Binding-site contacts:
Ligand atom C6 contacts residue TRP75 of chain 1.A at 3.5 Å (hydrophobic).
Ligand atom N7 contacts residue TRP75 of chain 1.A at 3.5 Å.
Ligand atom O6 contacts residue TRP29 of chain 1.A at 3.5 Å.
Ligand atom PA contacts residue LYS135 of chain 1.A at 4.0 Å.
Ligand atom OA2 contacts residue LYS135 of chain 1.A at 3.3 Å (salt-bridge).
Ligand atom OA3 contacts residue LYS135 of chain 1.A at 3.6 Å.
Ligand atom N3 contacts residue TRP75 of chain 1.A at 4.0 Å.
Ligand atom C4 contacts residue TRP29 of chain 1.A at 3.5 Å (hydrophobic).
Ligand atom C6 contacts residue TRP29 of chain 1.A at 3.4 Å (hydrophobic).
Ligand atom CM7 contacts residue TRP75 of chain 1.A at 3.5 Å (hydrophobic).
Ligand atom C8 contacts residue TRP29 of chain 1.A at 3.4 Å (hydrophobic).
Ligand atom C1' contacts residue TRP29 of chain 1.A at 3.5 Å (hydrophobic).
Ligand atom C8 contacts residue TRP75 of chain 1.A at 3.8 Å (hydrophobic).
Ligand atom N2 contacts residue GLU76 of chain 1.A at 2.8 Å (salt-bridge).
Ligand atom N1 contacts residue TRP75 of chain 1.A at 3.7 Å.
Ligand atom OB contacts residue ARG130 of chain 1.A at 2.8 Å (salt-bridge).
Ligand atom C5 contacts residue TRP75 of chain 1.A at 3.6 Å (hydrophobic).
Ligand atom OC2 contacts residue ARG130 of chain 1.A at 2.8 Å (salt-bridge).
Ligand atom N1 contacts residue GLU76 of chain 1.A at 3.1 Å (salt-bridge).
Ligand atom O4' contacts residue TRP29 of chain 1.A at 3.3 Å.
Ligand atom SB contacts residue ASN128 of chain 1.A at 4.0 Å.
Ligand atom CM7 contacts residue TRP29 of chain 1.A at 3.6 Å (hydrophobic).
Ligand atom C5 contacts residue TRP29 of chain 1.A at 3.5 Å (hydrophobic).
Ligand atom N1 contacts residue TRP29 of chain 1.A at 3.5 Å.
Ligand atom C2' contacts residue TRP75 of chain 1.A at 4.0 Å (hydrophobic).
Ligand atom C2 contacts residue GLU76 of chain 1.A at 3.6 Å.
Ligand atom SB contacts residue ARG130 of chain 1.A at 3.8 Å.
Ligand atom C6 contacts residue GLU76 of chain 1.A at 4.0 Å.
Ligand atom PB contacts residue ARG130 of chain 1.A at 3.9 Å.
Ligand atom N7 contacts residue TRP29 of chain 1.A at 3.4 Å.
Ligand atom C2 contacts residue TRP29 of chain 1.A at 3.6 Å (hydrophobic).
Ligand atom C4 contacts residue TRP75 of chain 1.A at 3.7 Å (hydrophobic).
Ligand atom SB contacts residue LYS135 of chain 1.A at 3.7 Å.
Ligand atom O6 contacts residue GLU76 of chain 1.A at 3.9 Å.
Ligand atom N3 contacts residue TRP29 of chain 1.A at 3.6 Å.
Ligand atom C2 contacts residue TRP75 of chain 1.A at 4.0 Å (hydrophobic).
Ligand atom O6 contacts residue MET74 of chain 1.A at 3.2 Å.
Ligand atom N9 contacts residue TRP29 of chain 1.A at 3.5 Å (h-bond).
Ligand atom N9 contacts residue TRP75 of chain 1.A at 4.0 Å.
Ligand atom O6 contacts residue TRP75 of chain 1.A at 2.9 Å (h-bond).

A small-molecule ligand and the protein it binds are described below.
Small molecule (SMILES): CO[C@@H]1[C@H](O)[C@@H](COP(=O)(O)O[P](=O)(S)OP(=O)(O)O)O[C@H]1n1c[n+](C)c2c(=O)[nH]c(N)nc21

Sequence of chain 1.A:
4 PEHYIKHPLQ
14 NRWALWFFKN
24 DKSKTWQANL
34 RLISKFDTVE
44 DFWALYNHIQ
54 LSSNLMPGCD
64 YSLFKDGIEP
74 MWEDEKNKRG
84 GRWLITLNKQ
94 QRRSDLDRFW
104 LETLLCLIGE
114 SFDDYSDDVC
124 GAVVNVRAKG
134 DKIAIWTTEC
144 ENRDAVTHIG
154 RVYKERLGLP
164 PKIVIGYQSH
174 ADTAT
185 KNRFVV